Binding-site contacts:
Ligand atom N9 contacts residue TRP61 of chain 1.A at 3.7 Å.
Ligand atom C4' contacts residue MET15 of chain 1.A at 3.7 Å (hydrophobic).
Ligand atom OP1 contacts residue HIS158 of chain 1.A at 3.5 Å.
Ligand atom O5' contacts residue SER108 of chain 1.A at 3.0 Å (h-bond).
Ligand atom N2 contacts residue ASP59 of chain 1.A at 2.7 Å (salt-bridge).
Ligand atom O4' contacts residue SER108 of chain 1.A at 3.2 Å.
Ligand atom P contacts residue SER135 of chain 1.A at 3.4 Å.
Ligand atom O2' contacts residue GLY17 of chain 1.A at 3.3 Å (h-bond).
Ligand atom P contacts residue NA1 of chain 1.C at 3.1 Å.
Ligand atom O3' contacts residue HIS66 of chain 1.A at 2.9 Å (h-bond).
Ligand atom C4' contacts residue SER108 of chain 1.A at 3.6 Å.
Ligand atom N2 contacts residue CYS62 of chain 1.A at 3.5 Å (h-bond).
Ligand atom C4 contacts residue TRP61 of chain 1.A at 3.5 Å (hydrophobic).
Ligand atom C1' contacts residue LEU18 of chain 1.A at 3.5 Å (hydrophobic).
Ligand atom N3 contacts residue LEU18 of chain 1.A at 3.6 Å.
Ligand atom C5' contacts residue GLU14 of chain 1.A at 3.5 Å.
Ligand atom O3' contacts residue MET15 of chain 1.A at 3.0 Å (h-bond).
Ligand atom O2' contacts residue MET15 of chain 1.A at 2.7 Å (h-bond).
Ligand atom N9 contacts residue LEU18 of chain 1.A at 3.5 Å.
Ligand atom C3' contacts residue GLU14 of chain 1.A at 3.4 Å.
Ligand atom OP1 contacts residue SER135 of chain 1.A at 2.6 Å (h-bond).
Ligand atom OP1 contacts residue GLU14 of chain 1.A at 3.5 Å (salt-bridge).
Ligand atom OP2 contacts residue ASN107 of chain 1.A at 3.3 Å.
Ligand atom OP1 contacts residue NA1 of chain 1.C at 2.4 Å (h-bond).
Ligand atom O3' contacts residue GLU14 of chain 1.A at 2.7 Å (salt-bridge).
Ligand atom O2' contacts residue GLN111 of chain 1.A at 3.3 Å.
Ligand atom O2' contacts residue CYS62 of chain 1.A at 3.6 Å (h-bond).
Ligand atom C6 contacts residue TRP61 of chain 1.A at 3.6 Å (hydrophobic).
Ligand atom C4 contacts residue LEU18 of chain 1.A at 3.7 Å (hydrophobic).
Ligand atom P contacts residue HIS158 of chain 1.A at 3.5 Å.
Ligand atom OP2 contacts residue SER135 of chain 1.A at 3.4 Å (h-bond).
Ligand atom O2 contacts residue GLN111 of chain 1.A at 3.2 Å.
Ligand atom OP2 contacts residue HIS158 of chain 1.A at 2.8 Å (h-bond).
Ligand atom OP1 contacts residue ASP12 of chain 1.A at 3.7 Å.
Ligand atom OP1 contacts residue SER108 of chain 1.A at 3.1 Å (h-bond).
Ligand atom N7 contacts residue TRP61 of chain 1.A at 3.6 Å.
Ligand atom C5 contacts residue TRP61 of chain 1.A at 3.6 Å (hydrophobic).
Ligand atom N3 contacts residue CYS62 of chain 1.A at 3.4 Å (h-bond).
Ligand atom O5' contacts residue HIS158 of chain 1.A at 3.5 Å.
Ligand atom O3' contacts residue NA1 of chain 1.C at 2.6 Å (h-bond).

The small molecule below binds the protein below.
Small molecule (SMILES): Nc1ccn([C@@H]2O[C@H](COP(=O)(O)O)[C@@H](O[P](=O)(O)OC[C@H]3O[C@@H](n4cnc5c(=O)nc(N)[nH]c54)[C@H](O)[C@@H]3O)[C@H]2O)c(=O)n1

Sequence of chain 1.A:
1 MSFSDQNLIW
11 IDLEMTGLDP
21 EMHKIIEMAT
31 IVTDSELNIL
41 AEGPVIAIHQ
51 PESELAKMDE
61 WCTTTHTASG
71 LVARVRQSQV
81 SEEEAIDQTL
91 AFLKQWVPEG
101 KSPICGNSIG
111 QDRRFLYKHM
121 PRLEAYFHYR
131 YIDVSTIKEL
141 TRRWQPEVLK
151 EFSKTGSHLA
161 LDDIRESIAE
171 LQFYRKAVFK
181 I